The protein below binds the small molecule below.
Small molecule (SMILES): CC(=O)N[C@@H]1[C@@H](O)[C@H](O)[C@@H](CO)O[C@H]1O

Sequence of chain 1.A:
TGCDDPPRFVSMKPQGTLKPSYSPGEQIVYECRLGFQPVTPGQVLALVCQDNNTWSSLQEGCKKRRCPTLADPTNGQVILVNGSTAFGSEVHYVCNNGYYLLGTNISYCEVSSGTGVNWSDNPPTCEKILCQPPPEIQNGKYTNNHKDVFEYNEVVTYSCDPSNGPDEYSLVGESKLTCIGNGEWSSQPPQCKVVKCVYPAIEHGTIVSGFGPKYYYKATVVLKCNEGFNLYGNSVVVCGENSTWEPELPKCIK

Binding-site contacts:
Ligand atom O5 contacts residue ASN106 of chain 1.A at 2.2 Å (h-bond).
Ligand atom C8 contacts residue ASN106 of chain 1.A at 4.4 Å.
Ligand atom C5 contacts residue ASN106 of chain 1.A at 3.5 Å.
Ligand atom N2 contacts residue ILE107 of chain 1.A at 4.1 Å.
Ligand atom C3 contacts residue ASN106 of chain 1.A at 3.8 Å.
Ligand atom C4 contacts residue ASN106 of chain 1.A at 4.1 Å.
Ligand atom C8 contacts residue ILE107 of chain 1.A at 3.8 Å (hydrophobic).
Ligand atom C2 contacts residue ASN106 of chain 1.A at 2.5 Å.
Ligand atom C7 contacts residue ASN106 of chain 1.A at 3.1 Å.
Ligand atom C1 contacts residue ASN106 of chain 1.A at 1.4 Å.
Ligand atom N2 contacts residue ASN106 of chain 1.A at 3.0 Å (h-bond).
Ligand atom C8 contacts residue HIS93 of chain 1.A at 4.5 Å.
Ligand atom O7 contacts residue ASN106 of chain 1.A at 2.9 Å (h-bond).
Ligand atom C7 contacts residue ILE107 of chain 1.A at 4.2 Å (hydrophobic).